Sequence of chain 8.V:
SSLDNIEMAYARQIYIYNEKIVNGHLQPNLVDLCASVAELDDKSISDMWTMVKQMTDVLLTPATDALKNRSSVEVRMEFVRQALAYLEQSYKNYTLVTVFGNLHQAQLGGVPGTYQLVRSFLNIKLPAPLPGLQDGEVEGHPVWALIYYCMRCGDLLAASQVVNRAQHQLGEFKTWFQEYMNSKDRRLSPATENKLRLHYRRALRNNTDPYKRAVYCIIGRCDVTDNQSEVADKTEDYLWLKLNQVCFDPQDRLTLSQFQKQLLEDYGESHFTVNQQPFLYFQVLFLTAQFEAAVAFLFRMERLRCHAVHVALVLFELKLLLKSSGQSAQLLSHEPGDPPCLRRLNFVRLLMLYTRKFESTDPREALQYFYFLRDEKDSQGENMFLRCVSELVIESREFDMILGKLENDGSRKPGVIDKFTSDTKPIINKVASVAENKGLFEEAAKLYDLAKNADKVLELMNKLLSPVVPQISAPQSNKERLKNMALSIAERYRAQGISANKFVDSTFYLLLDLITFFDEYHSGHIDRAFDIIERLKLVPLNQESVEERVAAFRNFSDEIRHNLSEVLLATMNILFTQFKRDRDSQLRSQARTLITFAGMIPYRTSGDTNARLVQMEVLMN

The small molecule below binds the protein below.
Small molecule (SMILES): CC[C@H](C)[C@H](NC(=O)[C@H](CO)NC(=O)[C@H](CCCN=C(N)N)NC(=O)[C@@H](NC(=O)[C@@H]1CCCN1C(=O)[C@@H]1CCCN1C(=O)[C@H](C)N)C(C)C)C(=O)N[C@H](C=O)Cc1ccc(O)cc1

Binding-site contacts:
Ligand atom C contacts residue LEU286 of chain 8.V at 3.8 Å (hydrophobic).
Ligand atom C contacts residue THR235 of chain 8.V at 3.6 Å.
Ligand atom CG contacts residue TYR273 of chain 8.V at 3.6 Å (hydrophobic).
Ligand atom C contacts residue ASN227 of chain 8.V at 3.5 Å.
Ligand atom CD contacts residue TYR273 of chain 8.V at 3.3 Å (hydrophobic).
Ligand atom N contacts residue TYR273 of chain 8.V at 3.9 Å.
Ligand atom CG contacts residue ASP233 of chain 8.V at 3.0 Å.
Ligand atom CD1 contacts residue TYR94 of chain 8.V at 3.5 Å (hydrophobic).
Ligand atom CA contacts residue ASN227 of chain 8.V at 3.7 Å.
Ligand atom CG2 contacts residue ASN281 of chain 8.V at 3.6 Å.
Ligand atom N contacts residue THR235 of chain 8.V at 3.9 Å.
Ligand atom CB contacts residue TYR238 of chain 8.V at 3.6 Å (hydrophobic).
Ligand atom O contacts residue THR235 of chain 8.V at 3.0 Å (h-bond).
Ligand atom O contacts residue HIS277 of chain 8.V at 3.4 Å.
Ligand atom CG2 contacts residue LEU286 of chain 8.V at 3.7 Å (hydrophobic).
Ligand atom C contacts residue THR235 of chain 8.V at 3.6 Å.
Ligand atom O contacts residue THR235 of chain 8.V at 3.1 Å (h-bond).
Ligand atom CB contacts residue LEU286 of chain 8.V at 3.9 Å (hydrophobic).
Ligand atom C contacts residue TYR94 of chain 8.V at 4.0 Å (hydrophobic).
Ligand atom CG contacts residue HIS277 of chain 8.V at 3.8 Å.
Ligand atom N contacts residue ASN227 of chain 8.V at 3.0 Å (h-bond).
Ligand atom CG contacts residue LYS234 of chain 8.V at 3.3 Å.
Ligand atom CD1 contacts residue TYR91 of chain 8.V at 3.9 Å (hydrophobic).
Ligand atom O contacts residue LYS234 of chain 8.V at 3.6 Å.
Ligand atom CB contacts residue HIS277 of chain 8.V at 3.7 Å.
Ligand atom CG1 contacts residue TYR94 of chain 8.V at 3.8 Å (hydrophobic).
Ligand atom C contacts residue ASN281 of chain 8.V at 3.8 Å.
Ligand atom CG2 contacts residue PHE278 of chain 8.V at 3.7 Å (hydrophobic).
Ligand atom N contacts residue THR235 of chain 8.V at 3.5 Å (h-bond).
Ligand atom CB contacts residue ASP233 of chain 8.V at 3.0 Å.
Ligand atom O contacts residue ASN227 of chain 8.V at 3.6 Å.
Ligand atom C contacts residue THR235 of chain 8.V at 3.6 Å.
Ligand atom CG2 contacts residue HIS277 of chain 8.V at 3.3 Å.
Ligand atom CD contacts residue HIS277 of chain 8.V at 3.9 Å.
Ligand atom CA contacts residue THR235 of chain 8.V at 3.6 Å.
Ligand atom CG1 contacts residue VAL280 of chain 8.V at 4.0 Å (hydrophobic).
Ligand atom O contacts residue ASN281 of chain 8.V at 2.6 Å (h-bond).
Ligand atom O contacts residue LEU286 of chain 8.V at 3.2 Å.
Ligand atom CG2 contacts residue GLU236 of chain 8.V at 3.3 Å.
Ligand atom O contacts residue TYR94 of chain 8.V at 2.9 Å.